Sequence of chain 5.D:
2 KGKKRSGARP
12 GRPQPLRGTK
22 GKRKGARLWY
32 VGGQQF

Sequence of chain 5.B:
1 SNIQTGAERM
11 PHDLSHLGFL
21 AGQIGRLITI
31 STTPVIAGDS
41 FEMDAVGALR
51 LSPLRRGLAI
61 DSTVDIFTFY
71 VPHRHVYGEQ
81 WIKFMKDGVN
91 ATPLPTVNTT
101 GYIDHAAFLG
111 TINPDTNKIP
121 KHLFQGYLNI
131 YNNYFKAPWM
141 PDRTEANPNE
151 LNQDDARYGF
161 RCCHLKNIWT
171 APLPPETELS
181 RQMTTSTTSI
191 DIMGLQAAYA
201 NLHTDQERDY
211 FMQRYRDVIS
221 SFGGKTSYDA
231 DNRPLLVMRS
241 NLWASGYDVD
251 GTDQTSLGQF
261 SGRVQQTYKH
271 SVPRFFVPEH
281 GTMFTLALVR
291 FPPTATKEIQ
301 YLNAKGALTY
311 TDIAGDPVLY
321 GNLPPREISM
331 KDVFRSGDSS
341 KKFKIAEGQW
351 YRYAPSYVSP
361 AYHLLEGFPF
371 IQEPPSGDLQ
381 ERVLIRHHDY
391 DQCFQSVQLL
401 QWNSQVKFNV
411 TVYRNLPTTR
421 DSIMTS

Binding-site contacts:
Ligand atom O5' contacts residue TYR31 of chain 5.D at 2.2 Å (h-bond).
Ligand atom OP1 contacts residue ARG28 of chain 5.D at 2.7 Å (salt-bridge).
Ligand atom P contacts residue ARG28 of chain 5.D at 3.4 Å.
Ligand atom C5' contacts residue ARG28 of chain 5.D at 2.8 Å.
Ligand atom N9 contacts residue ALA27 of chain 5.D at 3.1 Å.
Ligand atom P contacts residue PHE211 of chain 5.B at 3.5 Å.
Ligand atom OP2 contacts residue ARG420 of chain 1.B at 3.4 Å (salt-bridge).
Ligand atom OP1 contacts residue ASP421 of chain 1.B at 3.7 Å.
Ligand atom C5 contacts residue GLY26 of chain 5.D at 3.5 Å.
Ligand atom C5 contacts residue ALA27 of chain 5.D at 2.9 Å (hydrophobic).
Ligand atom N6 contacts residue ASP217 of chain 5.B at 2.8 Å (salt-bridge).
Ligand atom P contacts residue TYR31 of chain 5.D at 3.5 Å.
Ligand atom N6 contacts residue ALA27 of chain 5.D at 3.2 Å (h-bond).
Ligand atom O3' contacts residue ARG420 of chain 1.B at 1.7 Å (salt-bridge).
Ligand atom C2 contacts residue SER221 of chain 5.B at 3.7 Å.
Ligand atom C8 contacts residue ARG28 of chain 5.D at 3.1 Å.
Ligand atom O4' contacts residue ARG420 of chain 1.B at 3.2 Å (salt-bridge).
Ligand atom C4 contacts residue ALA27 of chain 5.D at 3.5 Å (hydrophobic).
Ligand atom O3' contacts residue TYR31 of chain 5.D at 3.2 Å (h-bond).
Ligand atom C8 contacts residue ALA27 of chain 5.D at 2.0 Å (hydrophobic).
Ligand atom O5' contacts residue ARG28 of chain 5.D at 3.1 Å (salt-bridge).
Ligand atom C5' contacts residue ARG420 of chain 1.B at 3.5 Å.
Ligand atom C6 contacts residue GLY26 of chain 5.D at 3.7 Å.
Ligand atom N7 contacts residue ARG28 of chain 5.D at 3.6 Å (salt-bridge).
Ligand atom C4' contacts residue ARG420 of chain 1.B at 3.4 Å.
Ligand atom P contacts residue ARG420 of chain 1.B at 2.5 Å.
Ligand atom N1 contacts residue SER221 of chain 5.B at 3.6 Å.
Ligand atom C8 contacts residue GLY26 of chain 5.D at 3.7 Å.
Ligand atom OP2 contacts residue GLU207 of chain 5.B at 2.0 Å (salt-bridge).
Ligand atom OP1 contacts residue PHE211 of chain 5.B at 2.1 Å.
Ligand atom N6 contacts residue GLY26 of chain 5.D at 3.1 Å.
Ligand atom C2' contacts residue ARG28 of chain 5.D at 3.7 Å.
Ligand atom N7 contacts residue ALA27 of chain 5.D at 1.6 Å.
Ligand atom O5' contacts residue ARG420 of chain 1.B at 2.9 Å (salt-bridge).
Ligand atom N7 contacts residue GLY26 of chain 5.D at 2.7 Å.
Ligand atom C6 contacts residue ALA27 of chain 5.D at 3.5 Å (hydrophobic).
Ligand atom C5' contacts residue TYR31 of chain 5.D at 3.0 Å (hydrophobic).
Ligand atom OP1 contacts residue ARG420 of chain 1.B at 2.4 Å (salt-bridge).
Ligand atom P contacts residue GLU207 of chain 5.B at 3.4 Å.
Ligand atom OP1 contacts residue THR418 of chain 1.B at 3.2 Å.

Sequence of chain 1.B:
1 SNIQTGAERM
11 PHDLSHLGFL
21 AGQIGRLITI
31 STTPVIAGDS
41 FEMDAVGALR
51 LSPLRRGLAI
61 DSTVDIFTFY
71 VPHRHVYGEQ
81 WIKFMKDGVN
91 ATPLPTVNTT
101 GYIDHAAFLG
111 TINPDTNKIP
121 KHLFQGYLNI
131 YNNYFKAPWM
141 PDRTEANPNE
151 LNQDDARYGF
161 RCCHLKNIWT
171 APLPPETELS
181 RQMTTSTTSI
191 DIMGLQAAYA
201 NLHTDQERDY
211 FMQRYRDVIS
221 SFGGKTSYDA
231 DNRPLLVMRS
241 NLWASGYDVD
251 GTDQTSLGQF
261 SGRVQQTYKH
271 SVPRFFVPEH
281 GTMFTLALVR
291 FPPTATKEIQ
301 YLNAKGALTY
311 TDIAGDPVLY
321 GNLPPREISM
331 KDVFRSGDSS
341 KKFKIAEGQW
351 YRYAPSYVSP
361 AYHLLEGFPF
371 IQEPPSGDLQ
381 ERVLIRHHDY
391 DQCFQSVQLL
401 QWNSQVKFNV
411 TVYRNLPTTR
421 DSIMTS

The small molecule below binds the protein below.
Small molecule (SMILES): N=c1ccn([C@H]2C[C@H](O)[C@@H](CO[P](=O)(O)O[C@H]3C[C@H](n4cnc5c(N)ncnc54)O[C@@H]3CO[P](=O)(O)O[C@H]3C[C@H](n4cnc5c(N)ncnc54)O[C@@H]3CO[P](=O)(O)O[C@H]3C[C@H](n4cnc5c(N)ncnc54)O[C@@H]3COP(=O)(O)O)O2)c(=O)[nH]1